Binding-site contacts:
Ligand atom CG contacts residue MG1 of chain 1.JMA at 3.5 Å.
Ligand atom OD2 contacts residue MG1 of chain 1.JMA at 3.7 Å.
Ligand atom OD1 contacts residue MG1 of chain 1.JMA at 2.5 Å.

This protein binds this small molecule.
Small molecule (SMILES): CC(C)[C@H](N)C(=O)N[C@@H](CC(=O)O)C(=O)N[C@@H](CCCCN)C(=O)N1CCC[C@H]1C(=O)N[C@@H](CC(=O)O)C(=O)N[C@@H](Cc1ccc(O)cc1)C(=O)N[C@@H](CCCN=C(N)N)C(=O)N1CCC[C@H]1C(=O)N[C@@H](CCCN=C(N)N)C(=O)N1CCC[C@H]1C=O